Binding-site contacts:
Ligand atom C5 contacts residue ASN500 of chain 1.B at 3.7 Å.
Ligand atom O6 contacts residue GLN479 of chain 1.B at 3.2 Å (h-bond).
Ligand atom C2 contacts residue ASP524 of chain 1.B at 4.0 Å.
Ligand atom O3 contacts residue NAG1 of chain 1.J at 3.1 Å (h-bond).
Ligand atom C1 contacts residue NAG1 of chain 1.J at 4.1 Å.
Ligand atom O5 contacts residue SER502 of chain 1.B at 4.1 Å.
Ligand atom C3 contacts residue ASP524 of chain 1.B at 4.2 Å.
Ligand atom O6 contacts residue SER478 of chain 1.B at 3.2 Å (h-bond).
Ligand atom N2 contacts residue NAG1 of chain 1.J at 3.7 Å.
Ligand atom N2 contacts residue ASP524 of chain 1.B at 3.3 Å (salt-bridge).
Ligand atom O7 contacts residue NAG2 of chain 1.J at 4.1 Å.
Ligand atom C8 contacts residue HIS503 of chain 1.B at 4.2 Å.
Ligand atom C7 contacts residue NAG2 of chain 1.J at 4.2 Å.
Ligand atom C1 contacts residue ASP524 of chain 1.B at 3.8 Å.
Ligand atom C1 contacts residue ASN500 of chain 1.B at 1.4 Å.
Ligand atom C6 contacts residue NAG2 of chain 1.J at 3.9 Å.
Ligand atom C5 contacts residue SER478 of chain 1.B at 4.2 Å.
Ligand atom O7 contacts residue ASN500 of chain 1.B at 3.7 Å.
Ligand atom O5 contacts residue ASN500 of chain 1.B at 2.4 Å (h-bond).
Ligand atom O5 contacts residue SER478 of chain 1.B at 3.6 Å (h-bond).
Ligand atom C6 contacts residue SER478 of chain 1.B at 3.7 Å.
Ligand atom C8 contacts residue NAG1 of chain 1.J at 3.3 Å.
Ligand atom N2 contacts residue ASN500 of chain 1.B at 2.9 Å (h-bond).
Ligand atom C6 contacts residue NAG1 of chain 1.J at 3.8 Å.
Ligand atom O6 contacts residue SER502 of chain 1.B at 4.0 Å.
Ligand atom O4 contacts residue NAG1 of chain 1.J at 3.6 Å.
Ligand atom C1 contacts residue SER502 of chain 1.B at 3.9 Å.
Ligand atom C3 contacts residue NAG1 of chain 1.J at 3.7 Å.
Ligand atom C2 contacts residue ASN500 of chain 1.B at 2.4 Å.
Ligand atom C8 contacts residue LEU527 of chain 1.B at 4.0 Å (hydrophobic).
Ligand atom C7 contacts residue ASN500 of chain 1.B at 3.4 Å.
Ligand atom C8 contacts residue NAG2 of chain 1.J at 3.9 Å.
Ligand atom C7 contacts residue NAG1 of chain 1.J at 3.8 Å.
Ligand atom O3 contacts residue NAG2 of chain 1.J at 3.2 Å (h-bond).
Ligand atom O6 contacts residue NAG2 of chain 1.J at 3.0 Å.
Ligand atom O5 contacts residue NAG1 of chain 1.J at 3.5 Å.
Ligand atom O5 contacts residue ASP476 of chain 1.B at 4.2 Å.
Ligand atom C5 contacts residue SER502 of chain 1.B at 4.0 Å.
Ligand atom C3 contacts residue ASN500 of chain 1.B at 3.8 Å.
Ligand atom C6 contacts residue GLN479 of chain 1.B at 3.8 Å.

The protein below binds the small molecule below.
Small molecule (SMILES): CC(=O)N[C@H]1[C@H](O[C@H]2[C@H](O)[C@@H](NC(C)=O)CO[C@@H]2CO)O[C@H](CO)[C@@H](O)[C@@H]1O

Sequence of chain 1.B:
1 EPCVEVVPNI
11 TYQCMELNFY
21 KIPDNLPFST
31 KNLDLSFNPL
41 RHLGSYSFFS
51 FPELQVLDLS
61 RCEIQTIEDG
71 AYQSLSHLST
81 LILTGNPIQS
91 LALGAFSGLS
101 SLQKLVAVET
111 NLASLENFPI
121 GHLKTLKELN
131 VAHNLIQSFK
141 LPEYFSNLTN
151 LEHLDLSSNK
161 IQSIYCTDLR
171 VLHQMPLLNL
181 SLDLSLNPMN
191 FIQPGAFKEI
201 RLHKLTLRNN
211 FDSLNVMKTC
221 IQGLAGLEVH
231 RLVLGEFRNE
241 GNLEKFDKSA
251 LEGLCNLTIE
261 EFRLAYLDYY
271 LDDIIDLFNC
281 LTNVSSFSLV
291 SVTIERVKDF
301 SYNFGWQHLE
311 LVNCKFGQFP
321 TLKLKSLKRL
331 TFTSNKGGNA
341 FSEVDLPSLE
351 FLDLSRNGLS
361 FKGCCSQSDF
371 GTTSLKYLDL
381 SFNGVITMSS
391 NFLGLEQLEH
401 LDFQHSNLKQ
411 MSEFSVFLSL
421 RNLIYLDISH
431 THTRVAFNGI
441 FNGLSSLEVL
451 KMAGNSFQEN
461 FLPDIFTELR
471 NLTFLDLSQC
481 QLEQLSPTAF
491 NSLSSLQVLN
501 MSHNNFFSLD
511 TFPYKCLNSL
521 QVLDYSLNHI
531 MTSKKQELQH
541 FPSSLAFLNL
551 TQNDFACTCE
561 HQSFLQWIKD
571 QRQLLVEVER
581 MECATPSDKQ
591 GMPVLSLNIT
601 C